Sequence of chain 1.A:
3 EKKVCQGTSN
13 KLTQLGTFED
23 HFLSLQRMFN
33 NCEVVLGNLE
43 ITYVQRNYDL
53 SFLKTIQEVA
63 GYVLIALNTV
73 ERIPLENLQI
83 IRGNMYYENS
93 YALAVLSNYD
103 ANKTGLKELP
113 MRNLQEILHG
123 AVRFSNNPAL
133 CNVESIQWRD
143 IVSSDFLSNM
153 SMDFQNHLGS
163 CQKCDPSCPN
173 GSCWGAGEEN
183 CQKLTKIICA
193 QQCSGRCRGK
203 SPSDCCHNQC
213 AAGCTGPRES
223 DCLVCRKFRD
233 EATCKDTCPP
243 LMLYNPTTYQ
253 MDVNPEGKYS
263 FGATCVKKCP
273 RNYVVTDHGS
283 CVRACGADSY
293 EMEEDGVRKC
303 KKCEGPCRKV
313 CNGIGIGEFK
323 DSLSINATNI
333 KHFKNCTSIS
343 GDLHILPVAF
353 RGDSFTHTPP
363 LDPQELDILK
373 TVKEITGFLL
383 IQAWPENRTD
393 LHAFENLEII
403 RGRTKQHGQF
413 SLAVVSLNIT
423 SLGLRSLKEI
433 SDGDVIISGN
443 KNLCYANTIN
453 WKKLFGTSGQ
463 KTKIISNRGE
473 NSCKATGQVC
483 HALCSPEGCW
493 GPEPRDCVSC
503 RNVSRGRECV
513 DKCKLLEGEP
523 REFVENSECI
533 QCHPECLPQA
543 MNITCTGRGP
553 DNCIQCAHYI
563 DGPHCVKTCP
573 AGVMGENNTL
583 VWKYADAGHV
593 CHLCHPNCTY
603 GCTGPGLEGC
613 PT

The small molecule below binds the protein below.
Small molecule (SMILES): CC(=O)N[C@@H]1[C@@H](O)[C@H](O)[C@@H](CO)O[C@H]1O

Binding-site contacts:
Ligand atom O5 contacts residue ASN33 of chain 1.A at 3.0 Å (h-bond).
Ligand atom C1 contacts residue ASN33 of chain 1.A at 4.0 Å.
Ligand atom C7 contacts residue GLN28 of chain 1.A at 4.5 Å.
Ligand atom N2 contacts residue ASN32 of chain 1.A at 3.6 Å (h-bond).
Ligand atom C2 contacts residue ASN32 of chain 1.A at 3.1 Å.
Ligand atom C1 contacts residue ASN32 of chain 1.A at 2.8 Å.
Ligand atom C7 contacts residue ASN32 of chain 1.A at 3.7 Å.
Ligand atom O6 contacts residue ASN33 of chain 1.A at 3.4 Å (h-bond).
Ligand atom C8 contacts residue GLN28 of chain 1.A at 3.6 Å.
Ligand atom C5 contacts residue ASN32 of chain 1.A at 4.4 Å.
Ligand atom O5 contacts residue ASN32 of chain 1.A at 3.0 Å (h-bond).
Ligand atom C5 contacts residue ASN33 of chain 1.A at 3.9 Å.
Ligand atom C6 contacts residue ASN33 of chain 1.A at 3.7 Å.
Ligand atom C3 contacts residue ASN32 of chain 1.A at 4.4 Å.
Ligand atom O7 contacts residue ASN32 of chain 1.A at 3.1 Å (h-bond).